Sequence of chain 2.A:
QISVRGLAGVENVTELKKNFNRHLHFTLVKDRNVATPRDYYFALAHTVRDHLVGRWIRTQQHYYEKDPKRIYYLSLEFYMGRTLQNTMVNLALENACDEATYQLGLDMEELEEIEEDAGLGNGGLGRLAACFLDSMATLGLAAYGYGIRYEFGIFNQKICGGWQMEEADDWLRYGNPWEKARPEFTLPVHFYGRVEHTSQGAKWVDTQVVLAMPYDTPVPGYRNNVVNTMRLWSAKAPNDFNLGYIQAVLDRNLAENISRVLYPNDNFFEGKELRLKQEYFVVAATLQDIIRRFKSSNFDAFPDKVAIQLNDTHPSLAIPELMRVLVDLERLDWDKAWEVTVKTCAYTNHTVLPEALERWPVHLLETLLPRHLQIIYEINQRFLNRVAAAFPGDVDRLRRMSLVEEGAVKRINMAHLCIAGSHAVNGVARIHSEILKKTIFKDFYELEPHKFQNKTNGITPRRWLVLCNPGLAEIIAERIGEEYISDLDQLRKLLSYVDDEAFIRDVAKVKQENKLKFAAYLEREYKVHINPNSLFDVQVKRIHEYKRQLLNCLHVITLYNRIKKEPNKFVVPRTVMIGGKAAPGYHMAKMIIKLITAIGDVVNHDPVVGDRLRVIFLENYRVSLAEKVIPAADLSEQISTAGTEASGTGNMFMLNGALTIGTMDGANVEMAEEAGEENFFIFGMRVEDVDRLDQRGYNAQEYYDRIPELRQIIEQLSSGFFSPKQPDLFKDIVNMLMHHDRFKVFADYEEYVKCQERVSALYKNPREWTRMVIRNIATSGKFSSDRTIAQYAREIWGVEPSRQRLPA

Binding-site contacts:
Ligand atom CL1 contacts residue ARG60 of chain 2.A at 3.7 Å.
Ligand atom N3 contacts residue THR38 of chain 1.A at 3.6 Å.
Ligand atom CL1 contacts residue PHE37 of chain 1.A at 3.0 Å.
Ligand atom C14 contacts residue GLU190 of chain 2.A at 3.5 Å.
Ligand atom C6 contacts residue ASN187 of chain 2.A at 3.9 Å.
Ligand atom O3 contacts residue GLU190 of chain 2.A at 3.2 Å (salt-bridge).
Ligand atom N2 contacts residue ARG60 of chain 2.A at 3.4 Å (salt-bridge).
Ligand atom C1 contacts residue GLU190 of chain 2.A at 3.9 Å.
Ligand atom C10 contacts residue ARG60 of chain 2.A at 3.6 Å.
Ligand atom C11 contacts residue ARG60 of chain 2.A at 3.6 Å.
Ligand atom C13 contacts residue TRP189 of chain 2.A at 3.6 Å (hydrophobic).
Ligand atom C14 contacts residue PRO188 of chain 2.A at 3.8 Å (hydrophobic).
Ligand atom N3 contacts residue LYS191 of chain 2.A at 3.6 Å.
Ligand atom S1 contacts residue THR38 of chain 1.A at 3.9 Å.
Ligand atom S1 contacts residue LYS191 of chain 2.A at 3.9 Å.
Ligand atom CL1 contacts residue VAL64 of chain 2.A at 3.2 Å.
Ligand atom O3 contacts residue TYR226 of chain 2.A at 3.4 Å.
Ligand atom C9 contacts residue VAL40 of chain 1.A at 3.9 Å (hydrophobic).
Ligand atom O2 contacts residue ALA192 of chain 2.A at 2.8 Å (h-bond).
Ligand atom N2 contacts residue LYS191 of chain 2.A at 3.5 Å.
Ligand atom C8 contacts residue ARG60 of chain 2.A at 3.5 Å.
Ligand atom N1 contacts residue GLU190 of chain 2.A at 3.4 Å (salt-bridge).
Ligand atom CL1 contacts residue VAL40 of chain 1.A at 3.6 Å.
Ligand atom N3 contacts residue ARG60 of chain 2.A at 3.4 Å (salt-bridge).
Ligand atom C13 contacts residue PRO188 of chain 2.A at 3.7 Å (hydrophobic).
Ligand atom C12 contacts residue PRO229 of chain 2.A at 3.8 Å (hydrophobic).
Ligand atom C9 contacts residue ARG60 of chain 2.A at 3.7 Å.
Ligand atom C8 contacts residue THR38 of chain 1.A at 3.5 Å.
Ligand atom C12 contacts residue TRP67 of chain 2.A at 3.8 Å (hydrophobic).
Ligand atom O2 contacts residue GLU190 of chain 2.A at 3.9 Å.
Ligand atom C7 contacts residue LYS191 of chain 2.A at 3.8 Å.
Ligand atom N2 contacts residue THR38 of chain 1.A at 2.9 Å (h-bond).
Ligand atom O2 contacts residue LYS191 of chain 2.A at 3.6 Å.
Ligand atom C8 contacts residue VAL40 of chain 1.A at 3.7 Å (hydrophobic).
Ligand atom C2 contacts residue GLU190 of chain 2.A at 3.4 Å.
Ligand atom C2 contacts residue ALA192 of chain 2.A at 3.9 Å (hydrophobic).
Ligand atom C7 contacts residue THR38 of chain 1.A at 3.8 Å.
Ligand atom C7 contacts residue ARG60 of chain 2.A at 4.0 Å.
Ligand atom C10 contacts residue VAL40 of chain 1.A at 3.8 Å (hydrophobic).
Ligand atom C13 contacts residue TRP67 of chain 2.A at 4.0 Å (hydrophobic).

A small-molecule ligand and the protein it binds are described below.
Small molecule (SMILES): OC[C@H]1O[C@@H](NC(=S)N/N=C/c2ccccc2Cl)[C@H](O)[C@@H](O)[C@@H]1O

Sequence of chain 1.A:
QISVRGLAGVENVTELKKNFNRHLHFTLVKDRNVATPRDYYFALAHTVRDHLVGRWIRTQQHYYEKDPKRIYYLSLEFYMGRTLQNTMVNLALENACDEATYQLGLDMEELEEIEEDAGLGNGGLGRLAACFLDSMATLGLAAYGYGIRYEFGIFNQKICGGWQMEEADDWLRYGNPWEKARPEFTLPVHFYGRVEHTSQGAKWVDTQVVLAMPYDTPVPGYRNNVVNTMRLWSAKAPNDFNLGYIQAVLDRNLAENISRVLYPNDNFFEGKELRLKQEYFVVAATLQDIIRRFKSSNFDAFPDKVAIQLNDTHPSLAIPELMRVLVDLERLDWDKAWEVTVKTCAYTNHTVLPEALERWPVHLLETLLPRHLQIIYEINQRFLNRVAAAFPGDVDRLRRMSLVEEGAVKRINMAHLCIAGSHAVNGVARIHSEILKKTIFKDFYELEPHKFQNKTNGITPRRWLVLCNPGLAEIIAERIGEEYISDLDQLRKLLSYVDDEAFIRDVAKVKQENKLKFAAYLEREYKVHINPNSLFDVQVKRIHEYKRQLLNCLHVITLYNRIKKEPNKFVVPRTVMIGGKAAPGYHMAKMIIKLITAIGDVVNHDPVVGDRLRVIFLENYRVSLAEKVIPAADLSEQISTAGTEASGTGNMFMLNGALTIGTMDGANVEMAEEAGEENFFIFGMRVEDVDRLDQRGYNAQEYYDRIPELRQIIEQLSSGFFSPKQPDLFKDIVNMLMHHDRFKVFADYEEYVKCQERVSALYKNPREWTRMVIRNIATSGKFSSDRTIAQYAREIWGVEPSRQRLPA